Sequence of chain 1.A:
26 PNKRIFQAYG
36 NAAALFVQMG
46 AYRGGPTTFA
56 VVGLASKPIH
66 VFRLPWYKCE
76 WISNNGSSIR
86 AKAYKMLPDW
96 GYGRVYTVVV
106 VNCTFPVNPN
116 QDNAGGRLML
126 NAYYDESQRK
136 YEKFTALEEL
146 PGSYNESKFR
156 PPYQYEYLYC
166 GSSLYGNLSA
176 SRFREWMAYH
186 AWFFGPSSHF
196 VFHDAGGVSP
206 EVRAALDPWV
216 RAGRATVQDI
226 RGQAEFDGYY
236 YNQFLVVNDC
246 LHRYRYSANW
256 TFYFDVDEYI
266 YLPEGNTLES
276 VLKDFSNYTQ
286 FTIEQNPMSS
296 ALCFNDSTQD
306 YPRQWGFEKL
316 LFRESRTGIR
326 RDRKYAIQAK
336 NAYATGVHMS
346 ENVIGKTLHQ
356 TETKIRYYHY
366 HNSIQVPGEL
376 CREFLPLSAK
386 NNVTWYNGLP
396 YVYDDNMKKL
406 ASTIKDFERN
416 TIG

Binding-site contacts:
Ligand atom C2 contacts residue ASN300 of chain 1.A at 2.5 Å.
Ligand atom O7 contacts residue ASN300 of chain 1.A at 3.7 Å.
Ligand atom C7 contacts residue PHE379 of chain 1.A at 4.5 Å (hydrophobic).
Ligand atom C4 contacts residue ASN300 of chain 1.A at 4.3 Å.
Ligand atom N2 contacts residue ASN300 of chain 1.A at 3.0 Å (h-bond).
Ligand atom C5 contacts residue ASN300 of chain 1.A at 3.8 Å.
Ligand atom C3 contacts residue ASN300 of chain 1.A at 3.8 Å.
Ligand atom O5 contacts residue ASN300 of chain 1.A at 2.5 Å (h-bond).
Ligand atom C7 contacts residue ASN300 of chain 1.A at 3.5 Å.
Ligand atom C1 contacts residue ASN300 of chain 1.A at 1.5 Å.
Ligand atom C8 contacts residue PHE379 of chain 1.A at 4.0 Å (hydrophobic).

The protein below binds the small molecule below.
Small molecule (SMILES): CC(=O)N[C@@H]1[C@@H](O)[C@H](O)[C@@H](CO)O[C@H]1O